Binding-site contacts:
Ligand atom O5 contacts residue ASN259 of chain 35.I at 2.3 Å (h-bond).
Ligand atom C8 contacts residue ASN259 of chain 35.I at 4.4 Å.
Ligand atom C7 contacts residue ASN259 of chain 35.I at 3.1 Å.
Ligand atom C2 contacts residue ASN259 of chain 35.I at 2.4 Å.
Ligand atom C8 contacts residue GLU198 of chain 35.B at 4.1 Å.
Ligand atom O7 contacts residue ASN259 of chain 35.I at 2.8 Å (h-bond).
Ligand atom O6 contacts residue ASN259 of chain 35.I at 4.5 Å.
Ligand atom O5 contacts residue THR116 of chain 35.H at 4.3 Å.
Ligand atom N2 contacts residue ASN259 of chain 35.I at 3.0 Å (h-bond).
Ligand atom O7 contacts residue LYS181 of chain 35.H at 4.1 Å.
Ligand atom O6 contacts residue LYS115 of chain 35.H at 3.7 Å.
Ligand atom C4 contacts residue LYS115 of chain 35.H at 4.5 Å.
Ligand atom C6 contacts residue LYS115 of chain 35.H at 4.3 Å.
Ligand atom C3 contacts residue ASN259 of chain 35.I at 3.8 Å.
Ligand atom O6 contacts residue THR116 of chain 35.H at 3.5 Å.
Ligand atom C1 contacts residue ASN259 of chain 35.I at 1.4 Å.
Ligand atom C4 contacts residue ASN259 of chain 35.I at 4.1 Å.
Ligand atom C5 contacts residue ASN259 of chain 35.I at 3.6 Å.

Sequence of chain 35.B:
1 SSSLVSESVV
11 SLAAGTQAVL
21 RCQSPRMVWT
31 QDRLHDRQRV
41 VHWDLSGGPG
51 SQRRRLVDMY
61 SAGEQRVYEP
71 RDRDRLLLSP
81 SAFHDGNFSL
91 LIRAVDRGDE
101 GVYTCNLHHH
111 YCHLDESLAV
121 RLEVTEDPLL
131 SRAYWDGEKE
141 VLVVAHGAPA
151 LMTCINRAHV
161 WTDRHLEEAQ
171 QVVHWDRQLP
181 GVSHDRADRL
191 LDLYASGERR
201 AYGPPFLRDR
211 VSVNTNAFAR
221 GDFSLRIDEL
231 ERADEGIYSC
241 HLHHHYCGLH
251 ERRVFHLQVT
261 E

Sequence of chain 35.I:
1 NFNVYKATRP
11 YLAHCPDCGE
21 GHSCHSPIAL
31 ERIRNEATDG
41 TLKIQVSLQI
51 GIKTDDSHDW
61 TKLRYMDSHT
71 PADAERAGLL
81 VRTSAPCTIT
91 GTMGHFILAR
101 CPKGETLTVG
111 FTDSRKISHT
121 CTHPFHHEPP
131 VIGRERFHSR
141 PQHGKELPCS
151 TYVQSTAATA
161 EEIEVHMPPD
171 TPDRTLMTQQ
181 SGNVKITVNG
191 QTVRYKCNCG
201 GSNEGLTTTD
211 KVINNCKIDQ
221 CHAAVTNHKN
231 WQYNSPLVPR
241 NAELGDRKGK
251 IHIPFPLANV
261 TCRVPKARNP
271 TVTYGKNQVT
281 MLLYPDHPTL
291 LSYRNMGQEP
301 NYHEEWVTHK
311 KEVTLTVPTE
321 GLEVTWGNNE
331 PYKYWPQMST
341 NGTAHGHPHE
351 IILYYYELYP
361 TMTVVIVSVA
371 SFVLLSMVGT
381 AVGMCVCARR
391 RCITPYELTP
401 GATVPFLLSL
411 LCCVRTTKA

Sequence of chain 35.H:
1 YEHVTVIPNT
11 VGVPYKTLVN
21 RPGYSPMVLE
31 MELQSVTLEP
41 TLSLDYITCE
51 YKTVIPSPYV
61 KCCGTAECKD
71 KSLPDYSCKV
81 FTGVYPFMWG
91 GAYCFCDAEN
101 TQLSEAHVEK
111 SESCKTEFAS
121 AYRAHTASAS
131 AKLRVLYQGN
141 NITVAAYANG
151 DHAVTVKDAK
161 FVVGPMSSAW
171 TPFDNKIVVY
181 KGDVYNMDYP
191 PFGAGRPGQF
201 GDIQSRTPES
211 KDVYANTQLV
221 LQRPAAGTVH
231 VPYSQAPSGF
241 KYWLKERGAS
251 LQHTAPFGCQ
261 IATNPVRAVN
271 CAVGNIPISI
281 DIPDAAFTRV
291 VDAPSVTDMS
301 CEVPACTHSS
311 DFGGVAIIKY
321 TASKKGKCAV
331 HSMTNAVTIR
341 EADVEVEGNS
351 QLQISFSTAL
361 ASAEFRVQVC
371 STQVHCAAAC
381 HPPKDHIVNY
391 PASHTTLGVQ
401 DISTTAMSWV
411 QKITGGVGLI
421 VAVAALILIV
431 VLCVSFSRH

This protein binds this small molecule.
Small molecule (SMILES): CC(=O)N[C@@H]1[C@@H](O)[C@H](O)[C@@H](CO)O[C@H]1O